A protein and the small-molecule ligand that binds it are described below.
Small molecule (SMILES): CC(=O)N[C@@H]1[C@@H](O)[C@H](O)[C@@H](CO)O[C@H]1O

Binding-site contacts:
Ligand atom C1 contacts residue SER153 of chain 1.B at 4.1 Å.
Ligand atom O3 contacts residue GLU179 of chain 1.B at 4.1 Å.
Ligand atom O6 contacts residue SER153 of chain 1.B at 3.1 Å (h-bond).
Ligand atom C1 contacts residue ASN151 of chain 1.B at 1.4 Å.
Ligand atom C1 contacts residue GLU152 of chain 1.B at 4.0 Å.
Ligand atom C6 contacts residue SER153 of chain 1.B at 4.3 Å.
Ligand atom O5 contacts residue ASN151 of chain 1.B at 2.3 Å (h-bond).
Ligand atom O5 contacts residue GLU179 of chain 1.B at 4.0 Å.
Ligand atom O5 contacts residue SER153 of chain 1.B at 3.5 Å (h-bond).
Ligand atom O7 contacts residue HIS178 of chain 1.B at 3.7 Å.
Ligand atom O7 contacts residue ILE180 of chain 1.B at 4.4 Å.
Ligand atom C7 contacts residue ASN151 of chain 1.B at 3.1 Å.
Ligand atom C7 contacts residue GLU179 of chain 1.B at 4.2 Å.
Ligand atom C8 contacts residue ASN151 of chain 1.B at 4.2 Å.
Ligand atom C1 contacts residue GLU179 of chain 1.B at 3.9 Å.
Ligand atom O7 contacts residue ASN151 of chain 1.B at 2.9 Å (h-bond).
Ligand atom C2 contacts residue ASN151 of chain 1.B at 2.4 Å.
Ligand atom O6 contacts residue TYR154 of chain 1.B at 3.6 Å.
Ligand atom O5 contacts residue TYR154 of chain 1.B at 4.4 Å.
Ligand atom C5 contacts residue ASN151 of chain 1.B at 3.6 Å.
Ligand atom C2 contacts residue GLU179 of chain 1.B at 4.1 Å.
Ligand atom N2 contacts residue ASN151 of chain 1.B at 2.9 Å (h-bond).
Ligand atom O5 contacts residue GLU152 of chain 1.B at 4.4 Å.
Ligand atom C4 contacts residue ASN151 of chain 1.B at 4.2 Å.
Ligand atom C5 contacts residue SER153 of chain 1.B at 4.4 Å.
Ligand atom C6 contacts residue TYR154 of chain 1.B at 4.4 Å (hydrophobic).
Ligand atom C3 contacts residue ASN151 of chain 1.B at 3.8 Å.
Ligand atom O7 contacts residue GLU179 of chain 1.B at 3.2 Å (salt-bridge).

Sequence of chain 1.B:
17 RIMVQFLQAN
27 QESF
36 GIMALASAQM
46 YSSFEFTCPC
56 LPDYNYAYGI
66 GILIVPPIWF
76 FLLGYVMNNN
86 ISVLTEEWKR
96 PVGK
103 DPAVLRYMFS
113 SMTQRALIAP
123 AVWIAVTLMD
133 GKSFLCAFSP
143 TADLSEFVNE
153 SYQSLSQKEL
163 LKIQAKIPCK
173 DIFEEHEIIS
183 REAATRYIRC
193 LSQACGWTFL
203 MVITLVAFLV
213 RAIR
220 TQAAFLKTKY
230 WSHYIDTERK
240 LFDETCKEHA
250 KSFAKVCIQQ